Sequence of chain 1.H:
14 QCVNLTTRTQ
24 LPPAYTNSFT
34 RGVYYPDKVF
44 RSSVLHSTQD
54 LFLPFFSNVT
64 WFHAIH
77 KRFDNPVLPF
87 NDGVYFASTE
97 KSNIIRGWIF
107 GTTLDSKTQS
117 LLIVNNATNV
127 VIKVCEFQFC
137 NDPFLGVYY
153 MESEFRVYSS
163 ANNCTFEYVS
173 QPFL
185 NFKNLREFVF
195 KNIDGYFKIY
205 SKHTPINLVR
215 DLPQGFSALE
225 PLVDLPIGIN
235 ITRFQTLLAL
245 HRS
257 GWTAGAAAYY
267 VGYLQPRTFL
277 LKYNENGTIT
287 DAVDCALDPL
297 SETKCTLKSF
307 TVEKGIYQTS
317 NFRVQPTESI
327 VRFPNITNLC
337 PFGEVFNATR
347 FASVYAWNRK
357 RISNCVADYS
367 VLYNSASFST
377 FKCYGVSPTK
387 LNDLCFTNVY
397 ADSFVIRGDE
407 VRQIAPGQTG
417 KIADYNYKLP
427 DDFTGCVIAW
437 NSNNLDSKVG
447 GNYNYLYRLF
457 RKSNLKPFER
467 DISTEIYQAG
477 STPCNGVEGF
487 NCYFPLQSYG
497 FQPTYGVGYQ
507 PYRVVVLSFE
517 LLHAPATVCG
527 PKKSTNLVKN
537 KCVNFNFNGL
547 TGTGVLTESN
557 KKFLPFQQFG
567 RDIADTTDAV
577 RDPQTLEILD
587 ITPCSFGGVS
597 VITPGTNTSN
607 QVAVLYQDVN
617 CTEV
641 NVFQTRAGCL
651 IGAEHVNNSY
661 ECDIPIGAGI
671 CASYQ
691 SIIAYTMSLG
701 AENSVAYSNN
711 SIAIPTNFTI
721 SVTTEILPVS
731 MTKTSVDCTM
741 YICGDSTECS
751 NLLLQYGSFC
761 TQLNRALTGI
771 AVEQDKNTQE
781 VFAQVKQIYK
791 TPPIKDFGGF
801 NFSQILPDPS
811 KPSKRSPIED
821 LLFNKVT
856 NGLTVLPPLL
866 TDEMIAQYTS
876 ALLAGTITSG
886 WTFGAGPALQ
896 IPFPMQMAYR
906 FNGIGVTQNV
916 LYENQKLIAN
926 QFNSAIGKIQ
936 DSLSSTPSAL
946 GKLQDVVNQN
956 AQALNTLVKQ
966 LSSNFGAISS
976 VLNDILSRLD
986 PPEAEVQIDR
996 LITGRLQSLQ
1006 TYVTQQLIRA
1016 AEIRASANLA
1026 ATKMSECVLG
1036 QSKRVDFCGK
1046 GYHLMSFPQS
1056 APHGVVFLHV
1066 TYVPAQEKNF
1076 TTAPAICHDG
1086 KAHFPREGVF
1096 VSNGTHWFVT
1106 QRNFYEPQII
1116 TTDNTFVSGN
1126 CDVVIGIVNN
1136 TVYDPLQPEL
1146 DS

Binding-site contacts:
Ligand atom C5 contacts residue ASN343 of chain 1.H at 3.7 Å.
Ligand atom O7 contacts residue LEU368 of chain 1.H at 4.0 Å.
Ligand atom C8 contacts residue PHE338 of chain 1.H at 4.5 Å (hydrophobic).
Ligand atom N2 contacts residue ASN343 of chain 1.H at 2.9 Å (h-bond).
Ligand atom C7 contacts residue GLY339 of chain 1.H at 4.2 Å.
Ligand atom O7 contacts residue PHE338 of chain 1.H at 3.6 Å (h-bond).
Ligand atom O7 contacts residue PHE342 of chain 1.H at 3.4 Å.
Ligand atom O5 contacts residue ASN343 of chain 1.H at 2.4 Å (h-bond).
Ligand atom C7 contacts residue ASN343 of chain 1.H at 3.7 Å.
Ligand atom C7 contacts residue PHE342 of chain 1.H at 4.3 Å (hydrophobic).
Ligand atom C8 contacts residue GLY339 of chain 1.H at 3.8 Å.
Ligand atom C3 contacts residue ASN343 of chain 1.H at 3.8 Å.
Ligand atom C2 contacts residue ASN343 of chain 1.H at 2.5 Å.
Ligand atom C1 contacts residue ASN343 of chain 1.H at 1.4 Å.
Ligand atom C4 contacts residue ASN343 of chain 1.H at 4.2 Å.
Ligand atom C7 contacts residue PHE338 of chain 1.H at 4.3 Å (hydrophobic).
Ligand atom O7 contacts residue GLY339 of chain 1.H at 4.2 Å.
Ligand atom C8 contacts residue ASN343 of chain 1.H at 4.1 Å.

This protein binds this small molecule.
Small molecule (SMILES): CC(=O)N[C@@H]1[C@@H](O)[C@H](O)[C@@H](CO)O[C@H]1O